This protein binds this small molecule.
Small molecule (SMILES): C[C@H](CCOC(=O)N(C)C)N(C)C

Sequence of chain 1.J:
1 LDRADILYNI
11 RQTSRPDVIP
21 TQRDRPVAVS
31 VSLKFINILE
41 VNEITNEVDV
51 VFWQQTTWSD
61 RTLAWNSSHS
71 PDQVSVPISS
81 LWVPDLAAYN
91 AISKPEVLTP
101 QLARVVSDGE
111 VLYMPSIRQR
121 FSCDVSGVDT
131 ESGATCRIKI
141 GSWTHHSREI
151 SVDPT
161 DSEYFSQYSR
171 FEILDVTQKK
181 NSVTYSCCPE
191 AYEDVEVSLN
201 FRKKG

Sequence of chain 1.F:
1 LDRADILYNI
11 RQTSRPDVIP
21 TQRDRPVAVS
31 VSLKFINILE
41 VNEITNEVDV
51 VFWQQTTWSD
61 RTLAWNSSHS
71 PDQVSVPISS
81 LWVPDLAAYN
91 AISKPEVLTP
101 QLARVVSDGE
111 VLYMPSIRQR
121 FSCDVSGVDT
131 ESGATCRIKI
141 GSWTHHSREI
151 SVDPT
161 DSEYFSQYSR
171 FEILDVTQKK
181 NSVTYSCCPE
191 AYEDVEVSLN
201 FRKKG

Binding-site contacts:
Ligand atom N5 contacts residue THR144 of chain 1.J at 4.1 Å.
Ligand atom C7 contacts residue TRP143 of chain 1.J at 3.8 Å (hydrophobic).
Ligand atom C4 contacts residue CYS188 of chain 1.J at 4.4 Å (hydrophobic).
Ligand atom C4 contacts residue TRP143 of chain 1.J at 3.6 Å (hydrophobic).
Ligand atom C2 contacts residue TRP143 of chain 1.J at 3.3 Å (hydrophobic).
Ligand atom C10 contacts residue TYR89 of chain 1.J at 2.9 Å (hydrophobic).
Ligand atom C13 contacts residue TRP143 of chain 1.J at 3.9 Å (hydrophobic).
Ligand atom C7 contacts residue TYR89 of chain 1.J at 4.3 Å (hydrophobic).
Ligand atom N1 contacts residue TYR192 of chain 1.J at 4.4 Å.
Ligand atom C4 contacts residue TYR185 of chain 1.J at 4.3 Å (hydrophobic).
Ligand atom N5 contacts residue TRP143 of chain 1.J at 3.9 Å.
Ligand atom C10 contacts residue TRP143 of chain 1.J at 3.1 Å (hydrophobic).
Ligand atom C9 contacts residue TRP143 of chain 1.J at 3.3 Å (hydrophobic).
Ligand atom C11 contacts residue TRP53 of chain 1.F at 3.8 Å (hydrophobic).
Ligand atom O6 contacts residue THR144 of chain 1.J at 3.5 Å.
Ligand atom C9 contacts residue THR144 of chain 1.J at 4.0 Å.
Ligand atom C13 contacts residue THR144 of chain 1.J at 4.1 Å.
Ligand atom O6 contacts residue TRP143 of chain 1.J at 3.7 Å.
Ligand atom O3 contacts residue TRP143 of chain 1.J at 3.2 Å (h-bond).
Ligand atom C2 contacts residue MET114 of chain 1.F at 3.8 Å (hydrophobic).
Ligand atom N1 contacts residue TRP143 of chain 1.J at 2.8 Å (h-bond).
Ligand atom N5 contacts residue LEU112 of chain 1.F at 3.8 Å.
Ligand atom N1 contacts residue TYR89 of chain 1.J at 4.2 Å.
Ligand atom C8 contacts residue TRP143 of chain 1.J at 3.6 Å (hydrophobic).
Ligand atom C8 contacts residue MET114 of chain 1.F at 4.0 Å (hydrophobic).
Ligand atom C4 contacts residue TYR192 of chain 1.J at 3.7 Å (hydrophobic).
Ligand atom C12 contacts residue THR144 of chain 1.J at 3.9 Å.
Ligand atom C4 contacts residue CYS187 of chain 1.J at 4.1 Å (hydrophobic).
Ligand atom C13 contacts residue LEU112 of chain 1.F at 4.2 Å (hydrophobic).
Ligand atom C12 contacts residue LEU112 of chain 1.F at 3.9 Å (hydrophobic).
Ligand atom C11 contacts residue TYR89 of chain 1.J at 4.1 Å (hydrophobic).
Ligand atom C13 contacts residue TYR192 of chain 1.J at 3.2 Å (hydrophobic).
Ligand atom C10 contacts residue TYR192 of chain 1.J at 3.9 Å (hydrophobic).
Ligand atom O3 contacts residue MET114 of chain 1.F at 4.1 Å.
Ligand atom C11 contacts residue TYR185 of chain 1.J at 3.8 Å (hydrophobic).
Ligand atom C12 contacts residue ARG104 of chain 1.F at 3.2 Å.
Ligand atom C13 contacts residue CYS188 of chain 1.J at 3.8 Å (hydrophobic).
Ligand atom O6 contacts residue MET114 of chain 1.F at 3.7 Å.
Ligand atom C9 contacts residue MET114 of chain 1.F at 4.1 Å (hydrophobic).
Ligand atom C10 contacts residue SER142 of chain 1.J at 3.4 Å.